This protein binds this small molecule.
Small molecule (SMILES): OC[C@H]1O[C@@H](O)[C@H](O)[C@@H](O)[C@@H]1O

Sequence of chain 1.E:
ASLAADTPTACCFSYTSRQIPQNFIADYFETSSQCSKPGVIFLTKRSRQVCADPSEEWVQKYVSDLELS

Binding-site contacts:
Ligand atom C6 contacts residue THR9 of chain 1.B at 3.9 Å.
Ligand atom C4 contacts residue GLN34 of chain 1.D at 4.1 Å.
Ligand atom O4 contacts residue THR9 of chain 1.D at 4.0 Å.
Ligand atom C3 contacts residue GLN34 of chain 1.B at 3.9 Å.
Ligand atom O6 contacts residue SER14 of chain 1.C at 3.6 Å.
Ligand atom O2 contacts residue SER32 of chain 1.B at 3.9 Å.
Ligand atom C1 contacts residue ASP6 of chain 1.D at 4.4 Å.
Ligand atom C4 contacts residue THR9 of chain 1.D at 4.2 Å.
Ligand atom O6 contacts residue THR7 of chain 1.B at 3.9 Å.
Ligand atom O3 contacts residue THR9 of chain 1.D at 3.6 Å (h-bond).
Ligand atom O3 contacts residue THR7 of chain 1.D at 3.4 Å (h-bond).
Ligand atom O2 contacts residue ASP6 of chain 1.D at 3.2 Å.
Ligand atom C1 contacts residue SER32 of chain 1.B at 4.0 Å.
Ligand atom C2 contacts residue THR7 of chain 1.D at 4.1 Å.
Ligand atom O2 contacts residue THR7 of chain 1.D at 4.0 Å.
Ligand atom C5 contacts residue GLN34 of chain 1.B at 4.1 Å.
Ligand atom O1 contacts residue SER32 of chain 1.B at 3.5 Å (h-bond).
Ligand atom C2 contacts residue ASP6 of chain 1.D at 4.0 Å.
Ligand atom O1 contacts residue ALA4 of chain 1.D at 4.0 Å.
Ligand atom O1 contacts residue THR9 of chain 1.B at 3.8 Å.
Ligand atom C3 contacts residue SER14 of chain 1.E at 3.9 Å.
Ligand atom C2 contacts residue SER14 of chain 1.E at 4.2 Å.
Ligand atom C3 contacts residue THR7 of chain 1.D at 4.3 Å.
Ligand atom O2 contacts residue SER14 of chain 1.E at 3.3 Å.
Ligand atom O3 contacts residue PHE13 of chain 1.E at 4.3 Å.
Ligand atom O1 contacts residue ALA5 of chain 1.D at 3.8 Å.
Ligand atom C6 contacts residue THR7 of chain 1.B at 3.5 Å.
Ligand atom O5 contacts residue GLN34 of chain 1.B at 4.4 Å.
Ligand atom O4 contacts residue GLN34 of chain 1.D at 2.7 Å (h-bond).
Ligand atom O6 contacts residue GLN34 of chain 1.D at 4.0 Å.
Ligand atom O3 contacts residue SER14 of chain 1.E at 3.9 Å.
Ligand atom C5 contacts residue THR9 of chain 1.B at 3.8 Å.
Ligand atom C4 contacts residue GLN34 of chain 1.B at 4.5 Å.
Ligand atom O2 contacts residue GLN34 of chain 1.B at 3.9 Å.
Ligand atom C2 contacts residue GLN34 of chain 1.B at 4.0 Å.
Ligand atom O1 contacts residue ASP6 of chain 1.D at 3.6 Å (salt-bridge).
Ligand atom C1 contacts residue GLN34 of chain 1.B at 3.6 Å.
Ligand atom O5 contacts residue THR9 of chain 1.B at 3.2 Å (h-bond).
Ligand atom C1 contacts residue THR9 of chain 1.B at 3.7 Å.

Sequence of chain 1.B:
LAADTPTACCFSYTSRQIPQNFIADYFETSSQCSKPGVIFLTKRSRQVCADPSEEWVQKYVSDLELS

Sequence of chain 1.D:
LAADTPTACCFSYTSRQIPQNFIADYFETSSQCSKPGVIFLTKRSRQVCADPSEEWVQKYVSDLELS

Sequence of chain 1.C:
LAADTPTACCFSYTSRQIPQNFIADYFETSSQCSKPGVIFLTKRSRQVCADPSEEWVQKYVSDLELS